Binding-site contacts:
Ligand atom C8 contacts residue LEU922 of chain 1.E at 4.5 Å (hydrophobic).
Ligand atom O6 contacts residue GLN926 of chain 1.E at 3.1 Å (h-bond).
Ligand atom C2 contacts residue ASN717 of chain 1.E at 2.4 Å.
Ligand atom O7 contacts residue GLN1071 of chain 1.E at 3.4 Å (h-bond).
Ligand atom O5 contacts residue GLN926 of chain 1.E at 4.4 Å.
Ligand atom C5 contacts residue GLN926 of chain 1.E at 4.3 Å.
Ligand atom C7 contacts residue LEU922 of chain 1.E at 4.2 Å (hydrophobic).
Ligand atom C5 contacts residue LEU922 of chain 1.E at 3.9 Å (hydrophobic).
Ligand atom C6 contacts residue LEU922 of chain 1.E at 4.5 Å (hydrophobic).
Ligand atom N2 contacts residue ASN717 of chain 1.E at 2.9 Å (h-bond).
Ligand atom C7 contacts residue ASN717 of chain 1.E at 3.2 Å.
Ligand atom C4 contacts residue ASN717 of chain 1.E at 4.2 Å.
Ligand atom O6 contacts residue PHE718 of chain 1.E at 4.4 Å.
Ligand atom O7 contacts residue LEU922 of chain 1.E at 3.5 Å.
Ligand atom C6 contacts residue GLN926 of chain 1.E at 4.0 Å.
Ligand atom O4 contacts residue LEU922 of chain 1.E at 4.1 Å.
Ligand atom O5 contacts residue ASN717 of chain 1.E at 2.4 Å (h-bond).
Ligand atom C4 contacts residue LEU922 of chain 1.E at 4.4 Å (hydrophobic).
Ligand atom C7 contacts residue GLN1071 of chain 1.E at 4.4 Å.
Ligand atom C1 contacts residue ASN717 of chain 1.E at 1.4 Å.
Ligand atom C1 contacts residue LEU922 of chain 1.E at 4.2 Å (hydrophobic).
Ligand atom C2 contacts residue GLN1071 of chain 1.E at 4.4 Å.
Ligand atom O7 contacts residue ASN717 of chain 1.E at 3.2 Å (h-bond).
Ligand atom C8 contacts residue ASN717 of chain 1.E at 4.4 Å.
Ligand atom O6 contacts residue THR719 of chain 1.E at 4.2 Å.
Ligand atom C3 contacts residue ASN717 of chain 1.E at 3.8 Å.
Ligand atom C5 contacts residue ASN717 of chain 1.E at 3.7 Å.

Sequence of chain 1.E:
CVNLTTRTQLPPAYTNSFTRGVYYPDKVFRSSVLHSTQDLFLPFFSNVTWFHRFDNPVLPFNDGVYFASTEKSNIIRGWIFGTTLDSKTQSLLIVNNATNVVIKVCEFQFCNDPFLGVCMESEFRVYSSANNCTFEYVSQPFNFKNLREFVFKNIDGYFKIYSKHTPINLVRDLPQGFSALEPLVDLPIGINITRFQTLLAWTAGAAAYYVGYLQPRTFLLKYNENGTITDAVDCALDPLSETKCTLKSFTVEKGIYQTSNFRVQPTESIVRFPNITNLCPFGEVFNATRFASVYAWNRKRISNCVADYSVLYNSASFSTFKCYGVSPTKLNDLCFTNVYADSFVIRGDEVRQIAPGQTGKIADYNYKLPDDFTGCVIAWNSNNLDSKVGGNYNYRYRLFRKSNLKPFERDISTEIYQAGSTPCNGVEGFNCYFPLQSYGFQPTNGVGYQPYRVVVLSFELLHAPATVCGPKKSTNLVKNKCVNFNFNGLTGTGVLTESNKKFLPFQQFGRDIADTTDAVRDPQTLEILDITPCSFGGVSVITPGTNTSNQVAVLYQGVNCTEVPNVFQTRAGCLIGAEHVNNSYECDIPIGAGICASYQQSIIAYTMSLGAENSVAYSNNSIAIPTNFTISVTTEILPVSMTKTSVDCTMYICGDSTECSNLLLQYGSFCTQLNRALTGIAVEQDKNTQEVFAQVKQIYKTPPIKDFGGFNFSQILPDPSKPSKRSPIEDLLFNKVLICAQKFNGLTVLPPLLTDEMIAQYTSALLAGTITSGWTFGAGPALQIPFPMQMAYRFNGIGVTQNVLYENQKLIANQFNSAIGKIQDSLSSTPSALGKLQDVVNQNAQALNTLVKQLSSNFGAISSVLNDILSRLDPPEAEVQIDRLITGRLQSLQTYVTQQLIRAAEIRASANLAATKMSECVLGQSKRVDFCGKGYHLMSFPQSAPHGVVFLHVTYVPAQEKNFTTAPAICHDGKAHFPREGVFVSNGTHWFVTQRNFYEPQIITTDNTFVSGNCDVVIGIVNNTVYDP

This protein binds this small molecule.
Small molecule (SMILES): CC(=O)N[C@H]1[C@H](O[C@H]2[C@H](O)[C@@H](NC(C)=O)CO[C@@H]2CO)O[C@H](CO)[C@@H](O)[C@@H]1O